Sequence of chain 1.A:
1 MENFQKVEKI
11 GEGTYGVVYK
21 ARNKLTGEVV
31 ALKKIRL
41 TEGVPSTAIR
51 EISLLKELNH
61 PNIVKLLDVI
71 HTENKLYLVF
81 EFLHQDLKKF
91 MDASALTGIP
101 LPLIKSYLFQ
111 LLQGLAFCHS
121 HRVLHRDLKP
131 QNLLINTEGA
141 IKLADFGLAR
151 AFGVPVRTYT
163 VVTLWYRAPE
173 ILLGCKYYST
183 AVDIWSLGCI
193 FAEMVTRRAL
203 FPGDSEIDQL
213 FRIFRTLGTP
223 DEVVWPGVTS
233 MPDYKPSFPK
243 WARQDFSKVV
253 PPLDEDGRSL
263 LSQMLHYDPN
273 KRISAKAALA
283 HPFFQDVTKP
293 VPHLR

Binding-site contacts:
Ligand atom C19 contacts residue LEU134 of chain 1.A at 3.7 Å (hydrophobic).
Ligand atom C35 contacts residue GLY13 of chain 1.A at 3.7 Å.
Ligand atom N11 contacts residue LEU134 of chain 1.A at 3.7 Å.
Ligand atom C14 contacts residue GLU81 of chain 1.A at 3.0 Å.
Ligand atom N13 contacts residue LEU134 of chain 1.A at 3.6 Å.
Ligand atom C22 contacts residue ILE10 of chain 1.A at 3.5 Å (hydrophobic).
Ligand atom C10 contacts residue LEU134 of chain 1.A at 3.6 Å (hydrophobic).
Ligand atom O26 contacts residue LYS89 of chain 1.A at 3.3 Å.
Ligand atom C36 contacts residue VAL18 of chain 1.A at 3.8 Å (hydrophobic).
Ligand atom O23 contacts residue ASP86 of chain 1.A at 3.6 Å (salt-bridge).
Ligand atom C35 contacts residue GLU12 of chain 1.A at 3.5 Å.
Ligand atom C17 contacts residue LEU83 of chain 1.A at 3.4 Å (hydrophobic).
Ligand atom C8 contacts residue PHE80 of chain 1.A at 3.5 Å (hydrophobic).
Ligand atom C14 contacts residue ALA31 of chain 1.A at 3.8 Å (hydrophobic).
Ligand atom N9 contacts residue LYS33 of chain 1.A at 3.2 Å (salt-bridge).
Ligand atom C15 contacts residue ALA31 of chain 1.A at 3.8 Å (hydrophobic).
Ligand atom N13 contacts residue LEU83 of chain 1.A at 2.9 Å (h-bond).
Ligand atom N9 contacts residue PHE80 of chain 1.A at 3.8 Å.
Ligand atom C12 contacts residue LEU134 of chain 1.A at 3.7 Å (hydrophobic).
Ligand atom C18 contacts residue LEU134 of chain 1.A at 3.4 Å (hydrophobic).
Ligand atom N13 contacts residue ALA31 of chain 1.A at 3.9 Å.
Ligand atom C15 contacts residue VAL64 of chain 1.A at 3.8 Å (hydrophobic).
Ligand atom C27 contacts residue ASP86 of chain 1.A at 3.6 Å.
Ligand atom C14 contacts residue LEU83 of chain 1.A at 3.6 Å (hydrophobic).
Ligand atom O23 contacts residue ILE10 of chain 1.A at 3.9 Å.
Ligand atom C24 contacts residue ILE10 of chain 1.A at 3.4 Å (hydrophobic).
Ligand atom N16 contacts residue LEU83 of chain 1.A at 2.8 Å (h-bond).
Ligand atom N1 contacts residue LYS33 of chain 1.A at 3.8 Å.
Ligand atom N16 contacts residue PHE82 of chain 1.A at 3.9 Å.
Ligand atom C15 contacts residue LEU134 of chain 1.A at 3.5 Å (hydrophobic).
Ligand atom C33 contacts residue ASP145 of chain 1.A at 3.8 Å.
Ligand atom C15 contacts residue PHE80 of chain 1.A at 3.8 Å (hydrophobic).
Ligand atom C21 contacts residue ILE10 of chain 1.A at 3.9 Å (hydrophobic).
Ligand atom C22 contacts residue LEU83 of chain 1.A at 3.7 Å (hydrophobic).
Ligand atom N13 contacts residue PHE82 of chain 1.A at 3.8 Å.
Ligand atom N2 contacts residue LYS33 of chain 1.A at 3.5 Å (salt-bridge).
Ligand atom N13 contacts residue GLU81 of chain 1.A at 3.6 Å.
Ligand atom C14 contacts residue LEU134 of chain 1.A at 3.5 Å (hydrophobic).
Ligand atom O34 contacts residue GLU12 of chain 1.A at 3.5 Å (salt-bridge).
Ligand atom C12 contacts residue LEU83 of chain 1.A at 3.7 Å (hydrophobic).

The protein below binds the small molecule below.
Small molecule (SMILES): CN(C)C[C@H](O)COc1ccc(Nc2nccc(-c3cnn4nc(N5CCOCC5)ccc34)n2)cc1